This protein binds this small molecule.
Small molecule (SMILES): O=C(COP(=O)(O)O)NO

Sequence of chain 1.B:
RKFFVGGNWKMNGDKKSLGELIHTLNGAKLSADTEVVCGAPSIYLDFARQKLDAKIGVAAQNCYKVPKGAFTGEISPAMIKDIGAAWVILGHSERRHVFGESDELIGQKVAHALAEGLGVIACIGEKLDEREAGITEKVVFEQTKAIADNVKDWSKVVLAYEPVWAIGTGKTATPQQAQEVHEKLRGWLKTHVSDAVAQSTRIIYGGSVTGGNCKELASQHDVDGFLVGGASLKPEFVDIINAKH

Binding-site contacts:
Ligand atom O2P contacts residue GLY232 of chain 1.B at 2.9 Å (h-bond).
Ligand atom C1 contacts residue GLU164 of chain 1.B at 3.3 Å.
Ligand atom O1P contacts residue GLY231 of chain 1.B at 3.4 Å.
Ligand atom N2 contacts residue HIS94 of chain 1.B at 3.7 Å.
Ligand atom O1 contacts residue ILE169 of chain 1.B at 3.6 Å.
Ligand atom O1 contacts residue LYS12 of chain 1.B at 2.8 Å (salt-bridge).
Ligand atom O4P contacts residue SER210 of chain 1.B at 3.5 Å (h-bond).
Ligand atom O3P contacts residue GLY209 of chain 1.B at 3.5 Å.
Ligand atom O4P contacts residue VAL230 of chain 1.B at 3.9 Å.
Ligand atom O2 contacts residue HIS94 of chain 1.B at 2.9 Å (h-bond).
Ligand atom O1 contacts residue HIS94 of chain 1.B at 2.8 Å (h-bond).
Ligand atom P contacts residue SER210 of chain 1.B at 3.7 Å.
Ligand atom O3P contacts residue ALA168 of chain 1.B at 3.5 Å (h-bond).
Ligand atom O3P contacts residue GLY170 of chain 1.B at 2.7 Å (h-bond).
Ligand atom O3P contacts residue SER210 of chain 1.B at 2.6 Å (h-bond).
Ligand atom P contacts residue GLY232 of chain 1.B at 3.9 Å.
Ligand atom O1P contacts residue LYS12 of chain 1.B at 3.4 Å (salt-bridge).
Ligand atom O4P contacts residue VAL211 of chain 1.B at 4.0 Å.
Ligand atom C2 contacts residue GLU164 of chain 1.B at 3.7 Å.
Ligand atom N2 contacts residue LEU229 of chain 1.B at 3.6 Å.
Ligand atom N2 contacts residue GLU164 of chain 1.B at 2.5 Å (salt-bridge).
Ligand atom O1 contacts residue GLU164 of chain 1.B at 4.0 Å.
Ligand atom O2P contacts residue GLY231 of chain 1.B at 3.6 Å.
Ligand atom C1 contacts residue LYS12 of chain 1.B at 3.8 Å.
Ligand atom C2 contacts residue LEU229 of chain 1.B at 4.0 Å (hydrophobic).
Ligand atom O3P contacts residue ILE169 of chain 1.B at 3.5 Å.
Ligand atom C1 contacts residue HIS94 of chain 1.B at 3.5 Å.
Ligand atom O4P contacts residue GLY231 of chain 1.B at 2.8 Å (h-bond).
Ligand atom C2 contacts residue ILE169 of chain 1.B at 4.0 Å (hydrophobic).
Ligand atom O1 contacts residue ASN10 of chain 1.B at 4.1 Å.
Ligand atom P contacts residue GLY170 of chain 1.B at 3.8 Å.
Ligand atom C2 contacts residue GLY231 of chain 1.B at 3.9 Å.
Ligand atom O4P contacts residue GLY232 of chain 1.B at 3.8 Å.
Ligand atom O2 contacts residue LEU229 of chain 1.B at 3.4 Å.
Ligand atom C2 contacts residue GLY209 of chain 1.B at 3.9 Å.
Ligand atom O2 contacts residue GLU164 of chain 1.B at 2.8 Å (salt-bridge).
Ligand atom O2P contacts residue GLY170 of chain 1.B at 3.9 Å.
Ligand atom O2 contacts residue ASN10 of chain 1.B at 3.1 Å (h-bond).
Ligand atom P contacts residue GLY231 of chain 1.B at 3.7 Å.
Ligand atom O1P contacts residue ILE169 of chain 1.B at 3.8 Å.